Binding-site contacts:
Ligand atom C8 contacts residue SER29 of chain 1.B at 3.4 Å.
Ligand atom N3B contacts residue SER24 of chain 1.B at 3.1 Å (h-bond).
Ligand atom O2A contacts residue TYR43 of chain 1.B at 3.5 Å.
Ligand atom N3B contacts residue MG1 of chain 1.I at 3.4 Å.
Ligand atom O2' contacts residue ASP40 of chain 1.B at 2.8 Å (salt-bridge).
Ligand atom O1A contacts residue THR28 of chain 1.B at 3.5 Å (h-bond).
Ligand atom O1G contacts residue MG1 of chain 1.I at 2.0 Å.
Ligand atom O2G contacts residue GLY72 of chain 1.B at 2.9 Å (h-bond).
Ligand atom O1B contacts residue LYS27 of chain 1.B at 2.9 Å (salt-bridge).
Ligand atom N7 contacts residue ASN127 of chain 1.B at 3.2 Å (h-bond).
Ligand atom O3G contacts residue TYR43 of chain 1.B at 2.5 Å (h-bond).
Ligand atom O3G contacts residue GLN23 of chain 1.B at 3.6 Å.
Ligand atom C2 contacts residue ASP130 of chain 1.B at 3.5 Å.
Ligand atom O6 contacts residue ALA158 of chain 1.B at 2.9 Å (h-bond).
Ligand atom O2G contacts residue LYS27 of chain 1.B at 2.7 Å (salt-bridge).
Ligand atom N2 contacts residue ASP130 of chain 1.B at 2.8 Å (salt-bridge).
Ligand atom O4' contacts residue LYS128 of chain 1.B at 3.3 Å (salt-bridge).
Ligand atom O6 contacts residue ASP130 of chain 1.B at 3.3 Å (salt-bridge).
Ligand atom PB contacts residue MG1 of chain 1.I at 3.2 Å.
Ligand atom O3' contacts residue ASN41 of chain 1.B at 2.8 Å (h-bond).
Ligand atom O1G contacts residue THR46 of chain 1.B at 2.8 Å (h-bond).
Ligand atom O1A contacts residue GLY26 of chain 1.B at 3.4 Å.
Ligand atom O6 contacts residue LYS159 of chain 1.B at 3.2 Å (salt-bridge).
Ligand atom O3A contacts residue GLY26 of chain 1.B at 3.1 Å (h-bond).
Ligand atom C4' contacts residue SER24 of chain 1.B at 3.5 Å.
Ligand atom O2B contacts residue THR28 of chain 1.B at 2.9 Å (h-bond).
Ligand atom C6 contacts residue ASP130 of chain 1.B at 3.5 Å.
Ligand atom O2B contacts residue MG1 of chain 1.I at 2.0 Å.
Ligand atom O2G contacts residue GLN23 of chain 1.B at 3.5 Å.
Ligand atom O6 contacts residue SER157 of chain 1.B at 3.5 Å (h-bond).
Ligand atom O2' contacts residue PHE39 of chain 1.B at 3.3 Å.
Ligand atom O6 contacts residue ASN127 of chain 1.B at 3.5 Å (h-bond).
Ligand atom O2' contacts residue ASN41 of chain 1.B at 3.2 Å (h-bond).
Ligand atom N2 contacts residue LEU131 of chain 1.B at 3.5 Å.
Ligand atom O1B contacts residue GLY26 of chain 1.B at 3.0 Å (h-bond).
Ligand atom N1 contacts residue ASP130 of chain 1.B at 2.8 Å (salt-bridge).
Ligand atom O1A contacts residue SER29 of chain 1.B at 2.7 Å (h-bond).
Ligand atom C5' contacts residue SER24 of chain 1.B at 3.3 Å.
Ligand atom PG contacts residue MG1 of chain 1.I at 3.2 Å.
Ligand atom O1B contacts residue VAL25 of chain 1.B at 3.3 Å (h-bond).

Sequence of chain 1.B:
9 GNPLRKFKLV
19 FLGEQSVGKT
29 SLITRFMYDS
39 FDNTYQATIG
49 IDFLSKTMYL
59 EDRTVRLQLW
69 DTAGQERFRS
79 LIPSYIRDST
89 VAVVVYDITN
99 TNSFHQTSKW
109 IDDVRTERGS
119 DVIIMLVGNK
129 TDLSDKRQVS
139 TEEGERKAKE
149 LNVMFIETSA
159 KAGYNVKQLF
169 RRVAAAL

This protein binds this small molecule.
Small molecule (SMILES): Nc1nc2c(ncn2[C@@H]2O[C@H](CO[P](=O)(O)O[P](=O)(O)NP(=O)(O)O)[C@@H](O)[C@H]2O)c(=O)[nH]1